Binding-site contacts:
Ligand atom O6 contacts residue VAL55 of chain 1.C at 3.9 Å.
Ligand atom O6 contacts residue GLU53 of chain 1.C at 2.7 Å (salt-bridge).
Ligand atom C8 contacts residue ASP192 of chain 1.C at 4.1 Å.
Ligand atom N2 contacts residue ASN203 of chain 1.C at 3.0 Å (h-bond).
Ligand atom N2 contacts residue ASN191 of chain 1.C at 2.9 Å (h-bond).
Ligand atom C8 contacts residue GLU193 of chain 1.C at 3.8 Å.
Ligand atom C7 contacts residue ASN191 of chain 1.C at 3.7 Å.
Ligand atom O6 contacts residue ASN191 of chain 1.C at 3.2 Å (h-bond).
Ligand atom C6 contacts residue VAL55 of chain 1.C at 3.7 Å (hydrophobic).
Ligand atom C5 contacts residue VAL55 of chain 1.C at 4.3 Å (hydrophobic).
Ligand atom O3 contacts residue ASN191 of chain 1.C at 4.4 Å.
Ligand atom C5 contacts residue ASN203 of chain 1.C at 3.7 Å.
Ligand atom C6 contacts residue GLU53 of chain 1.C at 3.3 Å.
Ligand atom O5 contacts residue ASN203 of chain 1.C at 2.4 Å (h-bond).
Ligand atom O7 contacts residue ASN203 of chain 1.C at 3.4 Å (h-bond).
Ligand atom N2 contacts residue ASP192 of chain 1.C at 4.5 Å.
Ligand atom O5 contacts residue VAL55 of chain 1.C at 4.1 Å.
Ligand atom O2 contacts residue GLU53 of chain 1.C at 4.3 Å.
Ligand atom C2 contacts residue ASN203 of chain 1.C at 2.5 Å.
Ligand atom C3 contacts residue ASN203 of chain 1.C at 3.8 Å.
Ligand atom C8 contacts residue ASN191 of chain 1.C at 3.5 Å.
Ligand atom C1 contacts residue ASN203 of chain 1.C at 1.4 Å.
Ligand atom C2 contacts residue ASN191 of chain 1.C at 3.9 Å.
Ligand atom O4 contacts residue GLU53 of chain 1.C at 4.3 Å.
Ligand atom C7 contacts residue ASN203 of chain 1.C at 3.4 Å.
Ligand atom C4 contacts residue ASN203 of chain 1.C at 4.2 Å.
Ligand atom O6 contacts residue SER205 of chain 1.C at 4.1 Å.

Sequence of chain 1.C:
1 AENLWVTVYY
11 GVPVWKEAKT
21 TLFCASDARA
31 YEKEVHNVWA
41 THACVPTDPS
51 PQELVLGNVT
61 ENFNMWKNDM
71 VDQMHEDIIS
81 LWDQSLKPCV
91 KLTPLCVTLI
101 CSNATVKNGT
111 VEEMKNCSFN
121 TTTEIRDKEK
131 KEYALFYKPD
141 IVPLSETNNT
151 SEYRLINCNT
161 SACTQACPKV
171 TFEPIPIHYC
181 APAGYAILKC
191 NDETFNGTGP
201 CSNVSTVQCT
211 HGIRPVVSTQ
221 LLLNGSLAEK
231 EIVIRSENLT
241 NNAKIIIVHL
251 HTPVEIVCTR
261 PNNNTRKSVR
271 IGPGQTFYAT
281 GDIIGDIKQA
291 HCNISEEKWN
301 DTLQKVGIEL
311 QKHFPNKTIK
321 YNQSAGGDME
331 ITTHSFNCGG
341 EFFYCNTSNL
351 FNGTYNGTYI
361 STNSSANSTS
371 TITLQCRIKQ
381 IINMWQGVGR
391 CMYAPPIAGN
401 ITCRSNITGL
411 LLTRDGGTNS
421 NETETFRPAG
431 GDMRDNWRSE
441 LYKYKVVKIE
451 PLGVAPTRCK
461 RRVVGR

The small molecule below binds the protein below.
Small molecule (SMILES): CC(=O)N[C@H]1[C@H](O[C@H]2[C@H](O)[C@@H](NC(C)=O)CO[C@@H]2CO)O[C@H](CO)[C@@H](O[C@@H]2O[C@H](CO)[C@@H](O)[C@H](O)[C@@H]2O)[C@@H]1O